A small-molecule ligand and the protein it binds are described below.
Small molecule (SMILES): CC(=O)N[C@@H]1[C@@H](O)[C@H](O)[C@@H](CO)O[C@H]1O

Binding-site contacts:
Ligand atom C7 contacts residue ASN171 of chain 1.B at 3.9 Å.
Ligand atom C8 contacts residue VAL142 of chain 1.B at 3.7 Å (hydrophobic).
Ligand atom C7 contacts residue TYR144 of chain 1.B at 4.2 Å (hydrophobic).
Ligand atom N2 contacts residue ASN171 of chain 1.B at 3.0 Å (h-bond).
Ligand atom C4 contacts residue ASN171 of chain 1.B at 4.3 Å.
Ligand atom C3 contacts residue ASN171 of chain 1.B at 3.8 Å.
Ligand atom O5 contacts residue ASN171 of chain 1.B at 2.4 Å (h-bond).
Ligand atom O7 contacts residue PHE169 of chain 1.B at 4.3 Å.
Ligand atom C2 contacts residue ASN171 of chain 1.B at 2.6 Å.
Ligand atom O7 contacts residue TYR144 of chain 1.B at 3.1 Å.
Ligand atom C5 contacts residue ASN171 of chain 1.B at 3.6 Å.
Ligand atom C6 contacts residue THR178 of chain 1.B at 4.4 Å.
Ligand atom C1 contacts residue ASN171 of chain 1.B at 1.4 Å.
Ligand atom O5 contacts residue THR179 of chain 1.B at 4.4 Å.
Ligand atom O6 contacts residue THR178 of chain 1.B at 3.2 Å.

Sequence of chain 1.B:
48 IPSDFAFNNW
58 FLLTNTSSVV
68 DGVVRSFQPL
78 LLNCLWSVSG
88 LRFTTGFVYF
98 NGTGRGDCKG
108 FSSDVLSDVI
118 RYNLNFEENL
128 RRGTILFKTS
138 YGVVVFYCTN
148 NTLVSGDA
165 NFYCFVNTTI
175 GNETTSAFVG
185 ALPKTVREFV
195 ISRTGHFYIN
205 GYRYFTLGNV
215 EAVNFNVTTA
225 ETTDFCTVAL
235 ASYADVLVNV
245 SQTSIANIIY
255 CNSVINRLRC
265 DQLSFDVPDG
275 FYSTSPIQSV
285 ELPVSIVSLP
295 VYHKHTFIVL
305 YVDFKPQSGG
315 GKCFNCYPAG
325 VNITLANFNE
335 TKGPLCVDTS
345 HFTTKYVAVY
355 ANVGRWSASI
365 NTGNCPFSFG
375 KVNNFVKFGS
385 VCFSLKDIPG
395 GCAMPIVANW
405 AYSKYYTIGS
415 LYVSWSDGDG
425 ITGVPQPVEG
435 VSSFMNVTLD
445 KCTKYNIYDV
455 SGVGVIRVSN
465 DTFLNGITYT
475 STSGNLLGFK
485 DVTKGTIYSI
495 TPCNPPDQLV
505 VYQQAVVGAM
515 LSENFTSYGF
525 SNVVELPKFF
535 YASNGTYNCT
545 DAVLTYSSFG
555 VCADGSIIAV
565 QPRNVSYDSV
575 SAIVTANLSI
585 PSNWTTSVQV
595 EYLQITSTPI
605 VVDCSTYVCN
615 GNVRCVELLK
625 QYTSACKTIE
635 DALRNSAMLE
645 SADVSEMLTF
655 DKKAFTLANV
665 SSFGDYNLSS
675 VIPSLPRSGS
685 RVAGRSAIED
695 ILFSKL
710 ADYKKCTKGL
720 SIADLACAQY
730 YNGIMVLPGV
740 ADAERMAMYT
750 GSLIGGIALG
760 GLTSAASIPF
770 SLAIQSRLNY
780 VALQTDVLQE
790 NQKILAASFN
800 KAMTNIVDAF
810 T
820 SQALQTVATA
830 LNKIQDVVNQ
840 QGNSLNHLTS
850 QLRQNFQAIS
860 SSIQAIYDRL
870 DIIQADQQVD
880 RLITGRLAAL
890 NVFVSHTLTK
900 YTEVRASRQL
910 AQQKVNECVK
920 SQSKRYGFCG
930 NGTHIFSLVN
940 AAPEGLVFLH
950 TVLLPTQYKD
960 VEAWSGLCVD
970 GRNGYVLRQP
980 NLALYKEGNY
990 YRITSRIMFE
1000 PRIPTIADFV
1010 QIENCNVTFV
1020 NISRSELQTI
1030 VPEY